Binding-site contacts:
Ligand atom O7 contacts residue ASN53 of chain 1.A at 3.6 Å (h-bond).
Ligand atom C5 contacts residue ASN53 of chain 1.A at 3.6 Å.
Ligand atom C1 contacts residue ASN53 of chain 1.A at 1.4 Å.
Ligand atom O5 contacts residue ASN53 of chain 1.A at 2.2 Å (h-bond).
Ligand atom C8 contacts residue GLN210 of chain 1.A at 3.2 Å.
Ligand atom C2 contacts residue ASN53 of chain 1.A at 2.5 Å.
Ligand atom C5 contacts residue GLY54 of chain 1.A at 4.2 Å.
Ligand atom O6 contacts residue GLY54 of chain 1.A at 3.3 Å.
Ligand atom C3 contacts residue ASN53 of chain 1.A at 3.8 Å.
Ligand atom C6 contacts residue GLY54 of chain 1.A at 3.8 Å.
Ligand atom C4 contacts residue ASN53 of chain 1.A at 4.2 Å.
Ligand atom N2 contacts residue ASN53 of chain 1.A at 3.0 Å (h-bond).
Ligand atom C1 contacts residue GLY54 of chain 1.A at 4.0 Å.
Ligand atom C7 contacts residue GLN210 of chain 1.A at 4.4 Å.
Ligand atom O5 contacts residue GLY54 of chain 1.A at 3.4 Å.
Ligand atom C7 contacts residue ASN53 of chain 1.A at 3.5 Å.

Sequence of chain 1.A:
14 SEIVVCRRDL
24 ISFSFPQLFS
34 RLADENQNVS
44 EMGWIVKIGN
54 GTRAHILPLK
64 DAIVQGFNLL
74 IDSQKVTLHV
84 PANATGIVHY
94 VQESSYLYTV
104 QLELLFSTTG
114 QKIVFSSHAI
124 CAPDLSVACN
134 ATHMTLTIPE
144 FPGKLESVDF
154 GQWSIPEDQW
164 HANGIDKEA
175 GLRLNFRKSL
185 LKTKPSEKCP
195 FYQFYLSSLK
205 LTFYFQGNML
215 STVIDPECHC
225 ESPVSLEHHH

A protein and the small-molecule ligand that binds it are described below.
Small molecule (SMILES): CC(=O)N[C@@H]1[C@@H](O)[C@H](O)[C@@H](CO)O[C@H]1O